Sequence of chain 1.A:
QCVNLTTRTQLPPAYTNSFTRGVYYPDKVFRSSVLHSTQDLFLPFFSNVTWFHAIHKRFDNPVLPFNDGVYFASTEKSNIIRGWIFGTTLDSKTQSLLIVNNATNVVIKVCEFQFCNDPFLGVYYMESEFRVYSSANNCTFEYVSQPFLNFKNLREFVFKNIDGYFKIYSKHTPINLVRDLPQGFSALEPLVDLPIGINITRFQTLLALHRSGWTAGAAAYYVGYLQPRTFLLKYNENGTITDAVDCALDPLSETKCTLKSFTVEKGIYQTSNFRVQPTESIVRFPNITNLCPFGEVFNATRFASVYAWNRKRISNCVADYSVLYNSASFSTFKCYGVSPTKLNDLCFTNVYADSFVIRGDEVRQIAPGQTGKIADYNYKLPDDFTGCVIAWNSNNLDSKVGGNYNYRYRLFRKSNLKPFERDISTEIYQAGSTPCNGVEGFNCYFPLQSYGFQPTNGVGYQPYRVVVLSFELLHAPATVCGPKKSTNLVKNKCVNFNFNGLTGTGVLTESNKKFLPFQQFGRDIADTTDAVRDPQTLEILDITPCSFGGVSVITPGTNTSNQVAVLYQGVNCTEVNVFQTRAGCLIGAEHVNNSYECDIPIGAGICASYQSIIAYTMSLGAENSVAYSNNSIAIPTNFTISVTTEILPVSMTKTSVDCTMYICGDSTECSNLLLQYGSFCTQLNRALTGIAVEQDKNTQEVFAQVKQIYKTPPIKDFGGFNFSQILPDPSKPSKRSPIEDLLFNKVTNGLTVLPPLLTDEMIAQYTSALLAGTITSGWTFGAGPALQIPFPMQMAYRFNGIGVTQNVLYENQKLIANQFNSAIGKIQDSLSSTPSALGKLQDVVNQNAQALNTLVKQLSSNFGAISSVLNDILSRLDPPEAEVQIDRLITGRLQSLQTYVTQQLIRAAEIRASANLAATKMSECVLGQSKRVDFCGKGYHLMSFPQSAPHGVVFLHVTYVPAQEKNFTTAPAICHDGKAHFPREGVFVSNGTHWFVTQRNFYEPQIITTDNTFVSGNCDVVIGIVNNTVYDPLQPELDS

This protein binds this small molecule.
Small molecule (SMILES): CC(=O)N[C@H]1[C@H](O[C@H]2[C@H](O)[C@@H](NC(C)=O)CO[C@@H]2CO)O[C@H](CO)[C@@H](O)[C@@H]1O

Binding-site contacts:
Ligand atom C3 contacts residue ASN1134 of chain 1.A at 3.8 Å.
Ligand atom N2 contacts residue ASN1134 of chain 1.A at 2.9 Å (h-bond).
Ligand atom O5 contacts residue ASN1134 of chain 1.A at 2.4 Å (h-bond).
Ligand atom C7 contacts residue ASN1134 of chain 1.A at 3.3 Å.
Ligand atom C2 contacts residue ASN1134 of chain 1.A at 2.5 Å.
Ligand atom C8 contacts residue ASN1134 of chain 1.A at 4.4 Å.
Ligand atom C1 contacts residue ASN1134 of chain 1.A at 1.4 Å.
Ligand atom C5 contacts residue ASN1134 of chain 1.A at 3.6 Å.
Ligand atom O7 contacts residue ASN1134 of chain 1.A at 3.3 Å (h-bond).
Ligand atom C4 contacts residue ASN1134 of chain 1.A at 4.2 Å.